Binding-site contacts:
Ligand atom C4 contacts residue HIS163 of chain 2.A at 3.6 Å.
Ligand atom C11 contacts residue MET49 of chain 2.A at 3.7 Å (hydrophobic).
Ligand atom C14 contacts residue ARG188 of chain 2.A at 3.5 Å.
Ligand atom C9 contacts residue HIS164 of chain 2.A at 3.8 Å.
Ligand atom C3 contacts residue GLU166 of chain 2.A at 3.6 Å.
Ligand atom C3 contacts residue PHE140 of chain 2.A at 3.3 Å (hydrophobic).
Ligand atom N contacts residue HIS163 of chain 2.A at 2.7 Å (h-bond).
Ligand atom C3 contacts residue LEU141 of chain 2.A at 3.9 Å (hydrophobic).
Ligand atom C14 contacts residue MET49 of chain 2.A at 3.7 Å (hydrophobic).
Ligand atom C14 contacts residue MET165 of chain 2.A at 3.4 Å (hydrophobic).
Ligand atom C2 contacts residue GLU166 of chain 2.A at 3.7 Å.
Ligand atom O contacts residue MET165 of chain 2.A at 3.2 Å.
Ligand atom C13 contacts residue MET165 of chain 2.A at 3.4 Å (hydrophobic).
Ligand atom C15 contacts residue MET49 of chain 2.A at 3.8 Å (hydrophobic).
Ligand atom C10 contacts residue MET49 of chain 2.A at 3.7 Å (hydrophobic).
Ligand atom C2 contacts residue ASN142 of chain 2.A at 3.8 Å.
Ligand atom N contacts residue MET165 of chain 2.A at 3.9 Å.
Ligand atom C1 contacts residue ASN142 of chain 2.A at 3.8 Å.
Ligand atom C2 contacts residue PHE140 of chain 2.A at 3.4 Å (hydrophobic).
Ligand atom C2 contacts residue LEU141 of chain 2.A at 3.5 Å (hydrophobic).
Ligand atom C4 contacts residue CYS145 of chain 2.A at 3.8 Å (hydrophobic).
Ligand atom C12 contacts residue HIS41 of chain 2.A at 3.8 Å.
Ligand atom N contacts residue GLU166 of chain 2.A at 3.7 Å.
Ligand atom C3 contacts residue HIS163 of chain 2.A at 3.5 Å.
Ligand atom C12 contacts residue HIS164 of chain 2.A at 3.6 Å.
Ligand atom C12 contacts residue MET49 of chain 2.A at 3.6 Å (hydrophobic).
Ligand atom O contacts residue HIS164 of chain 2.A at 3.9 Å.
Ligand atom C15 contacts residue ARG188 of chain 2.A at 3.6 Å.
Ligand atom C9 contacts residue CYS145 of chain 2.A at 3.8 Å (hydrophobic).
Ligand atom C contacts residue ASN142 of chain 2.A at 3.6 Å.
Ligand atom C4 contacts residue MET165 of chain 2.A at 3.8 Å (hydrophobic).
Ligand atom C15 contacts residue GLN189 of chain 2.A at 3.6 Å.
Ligand atom C9 contacts residue HIS41 of chain 2.A at 3.0 Å.
Ligand atom O contacts residue GLU166 of chain 2.A at 3.2 Å (salt-bridge).
Ligand atom C12 contacts residue MET165 of chain 2.A at 3.7 Å (hydrophobic).
Ligand atom C16 contacts residue MET49 of chain 2.A at 3.8 Å (hydrophobic).
Ligand atom C14 contacts residue ASP187 of chain 2.A at 3.8 Å.
Ligand atom C1 contacts residue LEU141 of chain 2.A at 3.9 Å (hydrophobic).
Ligand atom C4 contacts residue GLU166 of chain 2.A at 3.6 Å.
Ligand atom C13 contacts residue MET49 of chain 2.A at 3.6 Å (hydrophobic).

The small molecule below binds the protein below.
Small molecule (SMILES): Cc1ccncc1NC(=O)CC(C)(C)c1ccccc1

Sequence of chain 2.A:
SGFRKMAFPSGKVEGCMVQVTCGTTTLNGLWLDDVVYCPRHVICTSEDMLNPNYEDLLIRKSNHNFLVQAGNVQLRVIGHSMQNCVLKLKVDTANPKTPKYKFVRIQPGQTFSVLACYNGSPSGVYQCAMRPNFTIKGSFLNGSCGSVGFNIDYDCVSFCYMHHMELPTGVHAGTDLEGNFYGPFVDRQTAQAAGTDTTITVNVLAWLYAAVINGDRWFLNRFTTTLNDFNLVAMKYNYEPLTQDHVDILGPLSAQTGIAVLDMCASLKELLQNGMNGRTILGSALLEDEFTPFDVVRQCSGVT